The protein below binds the small molecule below.
Small molecule (SMILES): CC(=O)N[C@@H]1[C@@H](O)[C@H](O)[C@@H](CO)O[C@H]1O

Sequence of chain 2.B:
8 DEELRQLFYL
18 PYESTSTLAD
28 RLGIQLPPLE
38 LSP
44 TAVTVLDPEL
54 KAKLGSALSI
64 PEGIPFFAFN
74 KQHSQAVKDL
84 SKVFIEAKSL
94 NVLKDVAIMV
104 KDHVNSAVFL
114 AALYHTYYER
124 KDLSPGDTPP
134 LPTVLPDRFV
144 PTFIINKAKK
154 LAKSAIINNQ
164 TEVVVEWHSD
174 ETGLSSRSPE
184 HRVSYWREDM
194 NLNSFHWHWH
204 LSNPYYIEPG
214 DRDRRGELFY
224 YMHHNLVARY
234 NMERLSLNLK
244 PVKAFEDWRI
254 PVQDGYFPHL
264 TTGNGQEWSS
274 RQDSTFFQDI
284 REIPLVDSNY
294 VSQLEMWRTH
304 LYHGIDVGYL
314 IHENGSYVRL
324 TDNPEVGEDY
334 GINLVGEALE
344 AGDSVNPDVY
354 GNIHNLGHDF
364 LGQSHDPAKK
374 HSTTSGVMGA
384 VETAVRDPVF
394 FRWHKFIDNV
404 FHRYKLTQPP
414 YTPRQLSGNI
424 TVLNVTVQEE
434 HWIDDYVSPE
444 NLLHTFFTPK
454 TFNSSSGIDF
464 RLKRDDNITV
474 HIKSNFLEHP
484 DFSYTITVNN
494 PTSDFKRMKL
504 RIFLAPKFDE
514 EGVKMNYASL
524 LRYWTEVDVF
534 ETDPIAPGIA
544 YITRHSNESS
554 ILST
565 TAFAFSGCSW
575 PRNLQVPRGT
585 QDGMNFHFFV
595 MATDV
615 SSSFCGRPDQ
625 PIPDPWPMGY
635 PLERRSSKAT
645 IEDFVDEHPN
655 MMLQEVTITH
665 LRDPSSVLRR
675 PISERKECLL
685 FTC

Binding-site contacts:
Ligand atom C5 contacts residue THR164 of chain 2.B at 3.8 Å.
Ligand atom C6 contacts residue THR164 of chain 2.B at 3.2 Å.
Ligand atom C5 contacts residue ASN470 of chain 2.B at 3.6 Å.
Ligand atom C1 contacts residue THR164 of chain 2.B at 3.9 Å.
Ligand atom O6 contacts residue GLU165 of chain 2.B at 2.8 Å (salt-bridge).
Ligand atom O7 contacts residue ASN470 of chain 2.B at 3.7 Å.
Ligand atom C1 contacts residue ASN470 of chain 2.B at 1.4 Å.
Ligand atom C4 contacts residue ASN470 of chain 2.B at 4.1 Å.
Ligand atom C6 contacts residue GLU165 of chain 2.B at 3.6 Å.
Ligand atom O6 contacts residue THR164 of chain 2.B at 2.4 Å (h-bond).
Ligand atom O5 contacts residue ASN470 of chain 2.B at 2.4 Å (h-bond).
Ligand atom C7 contacts residue ASN470 of chain 2.B at 3.5 Å.
Ligand atom C2 contacts residue ASN470 of chain 2.B at 2.3 Å.
Ligand atom C3 contacts residue ASN470 of chain 2.B at 3.7 Å.
Ligand atom O5 contacts residue THR164 of chain 2.B at 3.2 Å.
Ligand atom N2 contacts residue ASN470 of chain 2.B at 2.8 Å (h-bond).